Binding-site contacts:
Ligand atom C09 contacts residue TYR80 of chain 1.A at 3.6 Å (hydrophobic).
Ligand atom C07 contacts residue ALA81 of chain 1.A at 4.0 Å (hydrophobic).
Ligand atom N04 contacts residue VAL16 of chain 1.A at 4.0 Å.
Ligand atom N01 contacts residue GLY19 of chain 1.A at 3.9 Å.
Ligand atom C02 contacts residue LEU137 of chain 1.A at 4.0 Å (hydrophobic).
Ligand atom C07 contacts residue LEU137 of chain 1.A at 3.8 Å (hydrophobic).
Ligand atom C11 contacts residue VAL16 of chain 1.A at 3.5 Å (hydrophobic).
Ligand atom C14 contacts residue GLY84 of chain 1.A at 4.0 Å.
Ligand atom C09 contacts residue ALA81 of chain 1.A at 3.6 Å (hydrophobic).
Ligand atom O02 contacts residue LYS37 of chain 1.A at 2.8 Å (salt-bridge).
Ligand atom C17 contacts residue ARG18 of chain 1.A at 3.9 Å.
Ligand atom C04 contacts residue LEU137 of chain 1.A at 4.0 Å (hydrophobic).
Ligand atom C04 contacts residue GLU79 of chain 1.A at 3.3 Å.
Ligand atom C14 contacts residue TYR80 of chain 1.A at 3.0 Å (hydrophobic).
Ligand atom C13 contacts residue TYR80 of chain 1.A at 3.7 Å (hydrophobic).
Ligand atom C09 contacts residue GLY84 of chain 1.A at 3.9 Å.
Ligand atom C01 contacts residue LYS37 of chain 1.A at 3.7 Å.
Ligand atom C18 contacts residue LEU137 of chain 1.A at 3.6 Å (hydrophobic).
Ligand atom C14 contacts residue ALA81 of chain 1.A at 3.7 Å (hydrophobic).
Ligand atom O02 contacts residue MET78 of chain 1.A at 4.0 Å.
Ligand atom N03 contacts residue TYR80 of chain 1.A at 3.8 Å.
Ligand atom N01 contacts residue CYS148 of chain 1.A at 3.8 Å.
Ligand atom C05 contacts residue ALA35 of chain 1.A at 3.7 Å (hydrophobic).
Ligand atom C03 contacts residue MET78 of chain 1.A at 3.2 Å (hydrophobic).
Ligand atom C06 contacts residue ALA35 of chain 1.A at 4.0 Å (hydrophobic).
Ligand atom O02 contacts residue ASP149 of chain 1.A at 3.9 Å.
Ligand atom C14 contacts residue GLU82 of chain 1.A at 3.9 Å.
Ligand atom C01 contacts residue CYS148 of chain 1.A at 3.9 Å (hydrophobic).
Ligand atom C05 contacts residue GLU79 of chain 1.A at 3.0 Å.
Ligand atom N01 contacts residue LYS37 of chain 1.A at 4.0 Å.
Ligand atom O01 contacts residue ALA35 of chain 1.A at 3.9 Å.
Ligand atom C05 contacts residue LEU137 of chain 1.A at 3.6 Å (hydrophobic).
Ligand atom O01 contacts residue TYR80 of chain 1.A at 3.6 Å.
Ligand atom C04 contacts residue MET78 of chain 1.A at 3.7 Å (hydrophobic).
Ligand atom C06 contacts residue LEU137 of chain 1.A at 3.4 Å (hydrophobic).
Ligand atom O01 contacts residue ALA81 of chain 1.A at 3.0 Å (h-bond).
Ligand atom N03 contacts residue ALA81 of chain 1.A at 3.0 Å (h-bond).
Ligand atom N01 contacts residue ASP149 of chain 1.A at 3.0 Å (salt-bridge).
Ligand atom C01 contacts residue ASP149 of chain 1.A at 3.9 Å.
Ligand atom O02 contacts residue CYS148 of chain 1.A at 4.0 Å.

Sequence of chain 1.A:
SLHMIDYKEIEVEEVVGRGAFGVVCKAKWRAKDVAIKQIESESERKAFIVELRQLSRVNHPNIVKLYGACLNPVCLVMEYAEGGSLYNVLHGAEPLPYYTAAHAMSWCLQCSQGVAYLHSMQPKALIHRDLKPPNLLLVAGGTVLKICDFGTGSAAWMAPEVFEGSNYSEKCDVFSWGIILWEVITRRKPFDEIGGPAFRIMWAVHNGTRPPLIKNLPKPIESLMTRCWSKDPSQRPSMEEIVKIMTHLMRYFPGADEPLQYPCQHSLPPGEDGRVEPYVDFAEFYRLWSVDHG

This small molecule binds to this protein.
Small molecule (SMILES): CCCn1/c(=N/C(=O)c2cccc(C(N)=O)c2)[nH]c2ccccc21